The protein below binds the small molecule below.
Small molecule (SMILES): CC[C@H](C)[C@H](N)C(=O)O

Sequence of chain 1.B:
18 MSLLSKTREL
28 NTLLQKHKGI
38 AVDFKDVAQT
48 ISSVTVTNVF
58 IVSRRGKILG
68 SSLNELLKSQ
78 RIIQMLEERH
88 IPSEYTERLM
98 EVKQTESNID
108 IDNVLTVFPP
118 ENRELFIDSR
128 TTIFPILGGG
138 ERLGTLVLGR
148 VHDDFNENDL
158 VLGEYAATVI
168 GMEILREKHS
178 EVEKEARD

Binding-site contacts:
Ligand atom CG1 contacts residue PRO89 of chain 1.B at 4.1 Å (hydrophobic).
Ligand atom N contacts residue PRO117 of chain 1.B at 4.2 Å.
Ligand atom OXT contacts residue MET82 of chain 1.B at 4.3 Å.
Ligand atom CD1 contacts residue ILE88 of chain 1.B at 4.2 Å (hydrophobic).
Ligand atom O contacts residue PRO117 of chain 1.B at 3.2 Å.
Ligand atom O contacts residue PHE115 of chain 1.B at 4.4 Å.
Ligand atom N contacts residue VAL114 of chain 1.B at 4.3 Å.
Ligand atom CD1 contacts residue MET82 of chain 1.B at 3.8 Å (hydrophobic).
Ligand atom N contacts residue TYR92 of chain 1.B at 4.2 Å.
Ligand atom N contacts residue VAL111 of chain 1.B at 4.3 Å.
Ligand atom CB contacts residue PHE115 of chain 1.B at 4.4 Å (hydrophobic).
Ligand atom C contacts residue ARG78 of chain 1.B at 3.2 Å.
Ligand atom C contacts residue PRO117 of chain 1.B at 4.3 Å (hydrophobic).
Ligand atom O contacts residue ARG78 of chain 1.B at 3.2 Å (salt-bridge).
Ligand atom CD1 contacts residue ILE79 of chain 1.B at 4.3 Å (hydrophobic).
Ligand atom CG2 contacts residue ILE79 of chain 1.B at 4.3 Å (hydrophobic).
Ligand atom CG2 contacts residue PRO116 of chain 1.B at 3.7 Å (hydrophobic).
Ligand atom CD1 contacts residue PHE57 of chain 1.B at 4.5 Å (hydrophobic).
Ligand atom CG2 contacts residue MET82 of chain 1.B at 4.3 Å (hydrophobic).
Ligand atom CG2 contacts residue ARG78 of chain 1.B at 4.3 Å.
Ligand atom CA contacts residue TYR92 of chain 1.B at 3.8 Å (hydrophobic).
Ligand atom CD1 contacts residue TYR92 of chain 1.B at 4.0 Å (hydrophobic).
Ligand atom OXT contacts residue ARG78 of chain 1.B at 2.4 Å (salt-bridge).
Ligand atom CA contacts residue PHE115 of chain 1.B at 4.3 Å (hydrophobic).
Ligand atom CD1 contacts residue VAL114 of chain 1.B at 4.0 Å (hydrophobic).
Ligand atom O contacts residue PRO116 of chain 1.B at 4.4 Å.
Ligand atom CA contacts residue THR113 of chain 1.B at 3.5 Å.
Ligand atom CG1 contacts residue TYR92 of chain 1.B at 3.7 Å (hydrophobic).
Ligand atom CB contacts residue THR113 of chain 1.B at 3.8 Å.
Ligand atom CG1 contacts residue MET82 of chain 1.B at 4.0 Å (hydrophobic).
Ligand atom CG2 contacts residue PHE115 of chain 1.B at 3.7 Å (hydrophobic).
Ligand atom CG1 contacts residue VAL114 of chain 1.B at 4.3 Å (hydrophobic).
Ligand atom N contacts residue THR113 of chain 1.B at 2.7 Å (h-bond).
Ligand atom CB contacts residue TYR92 of chain 1.B at 4.4 Å (hydrophobic).
Ligand atom CB contacts residue VAL114 of chain 1.B at 3.5 Å (hydrophobic).
Ligand atom OXT contacts residue PRO89 of chain 1.B at 3.7 Å.
Ligand atom CD1 contacts residue PRO89 of chain 1.B at 4.4 Å (hydrophobic).
Ligand atom CG2 contacts residue VAL114 of chain 1.B at 3.3 Å (hydrophobic).
Ligand atom N contacts residue PHE115 of chain 1.B at 3.3 Å (h-bond).